Sequence of chain 4.A:
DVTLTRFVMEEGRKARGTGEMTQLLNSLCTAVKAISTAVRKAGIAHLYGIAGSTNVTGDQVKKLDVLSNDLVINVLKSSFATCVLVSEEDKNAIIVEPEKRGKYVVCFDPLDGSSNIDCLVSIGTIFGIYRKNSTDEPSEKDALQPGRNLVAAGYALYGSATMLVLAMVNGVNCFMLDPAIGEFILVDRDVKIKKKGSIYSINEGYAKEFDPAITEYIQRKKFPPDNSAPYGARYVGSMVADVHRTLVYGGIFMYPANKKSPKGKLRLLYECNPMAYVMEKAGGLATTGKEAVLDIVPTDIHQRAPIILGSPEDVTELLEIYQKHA

Binding-site contacts:
Ligand atom O1 contacts residue ARG277 of chain 3.A at 3.6 Å.
Ligand atom P contacts residue ASN213 of chain 3.A at 3.6 Å.
Ligand atom C4 contacts residue GLY247 of chain 3.A at 3.2 Å.
Ligand atom P contacts residue TYR245 of chain 3.A at 3.9 Å.
Ligand atom O5 contacts residue LYS275 of chain 3.A at 2.9 Å (salt-bridge).
Ligand atom C5 contacts residue LYS275 of chain 3.A at 3.8 Å.
Ligand atom C3 contacts residue ASP122 of chain 3.A at 3.6 Å.
Ligand atom C1 contacts residue LYS275 of chain 3.A at 3.8 Å.
Ligand atom C3 contacts residue MET249 of chain 3.A at 3.7 Å (hydrophobic).
Ligand atom P contacts residue TYR265 of chain 3.A at 3.7 Å.
Ligand atom P contacts residue ARG244 of chain 4.A at 3.8 Å.
Ligand atom O3 contacts residue PO41 of chain 3.D at 3.9 Å.
Ligand atom O2P contacts residue ARG244 of chain 4.A at 2.7 Å (salt-bridge).
Ligand atom O3P contacts residue TYR265 of chain 3.A at 3.8 Å.
Ligand atom O2 contacts residue GLY123 of chain 3.A at 3.7 Å.
Ligand atom C2 contacts residue PO41 of chain 3.D at 3.6 Å.
Ligand atom O3 contacts residue ASP122 of chain 3.A at 2.6 Å (salt-bridge).
Ligand atom O6 contacts residue LYS275 of chain 3.A at 3.1 Å (salt-bridge).
Ligand atom O2 contacts residue SER124 of chain 3.A at 3.8 Å.
Ligand atom O2 contacts residue PO41 of chain 3.D at 2.7 Å (h-bond).
Ligand atom O1P contacts residue TYR216 of chain 3.A at 2.6 Å (h-bond).
Ligand atom O4 contacts residue MET249 of chain 3.A at 3.2 Å (h-bond).
Ligand atom O3P contacts residue TYR245 of chain 3.A at 2.6 Å (h-bond).
Ligand atom O6 contacts residue TYR265 of chain 3.A at 3.5 Å.
Ligand atom C6 contacts residue TYR245 of chain 3.A at 3.6 Å (hydrophobic).
Ligand atom O3 contacts residue GLY123 of chain 3.A at 3.5 Å (h-bond).
Ligand atom C6 contacts residue GLY247 of chain 3.A at 3.6 Å.
Ligand atom O2P contacts residue ASN213 of chain 3.A at 3.9 Å.
Ligand atom C5 contacts residue GLY247 of chain 3.A at 3.9 Å.
Ligand atom O3 contacts residue MET249 of chain 3.A at 3.0 Å (h-bond).
Ligand atom O1 contacts residue LYS275 of chain 3.A at 3.1 Å.
Ligand atom C1 contacts residue PO41 of chain 3.D at 3.2 Å.
Ligand atom C1 contacts residue ARG277 of chain 3.A at 3.7 Å.
Ligand atom O3 contacts residue SER248 of chain 3.A at 3.8 Å.
Ligand atom O1P contacts residue TYR265 of chain 3.A at 2.6 Å (h-bond).
Ligand atom C4 contacts residue MET249 of chain 3.A at 3.5 Å (hydrophobic).
Ligand atom O3P contacts residue ARG244 of chain 4.A at 3.4 Å (salt-bridge).
Ligand atom O3P contacts residue ASN213 of chain 3.A at 2.8 Å (h-bond).
Ligand atom O1 contacts residue PO41 of chain 3.D at 2.6 Å (h-bond).
Ligand atom C1 contacts residue GLU281 of chain 3.A at 3.5 Å.

Sequence of chain 3.A:
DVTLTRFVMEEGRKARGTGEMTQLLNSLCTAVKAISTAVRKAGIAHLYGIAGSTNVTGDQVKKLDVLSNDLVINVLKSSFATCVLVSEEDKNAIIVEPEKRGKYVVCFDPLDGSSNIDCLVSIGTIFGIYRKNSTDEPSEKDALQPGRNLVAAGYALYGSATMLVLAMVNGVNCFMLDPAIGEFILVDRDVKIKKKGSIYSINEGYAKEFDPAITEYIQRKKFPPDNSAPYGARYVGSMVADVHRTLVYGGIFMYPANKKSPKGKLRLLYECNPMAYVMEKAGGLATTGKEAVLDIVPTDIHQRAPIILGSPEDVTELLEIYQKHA

A small-molecule ligand and the protein it binds are described below.
Small molecule (SMILES): O=P(O)(O)OC[C@H]1O[C@](O)(CO)[C@@H](O)[C@@H]1O